Sequence of chain 1.B:
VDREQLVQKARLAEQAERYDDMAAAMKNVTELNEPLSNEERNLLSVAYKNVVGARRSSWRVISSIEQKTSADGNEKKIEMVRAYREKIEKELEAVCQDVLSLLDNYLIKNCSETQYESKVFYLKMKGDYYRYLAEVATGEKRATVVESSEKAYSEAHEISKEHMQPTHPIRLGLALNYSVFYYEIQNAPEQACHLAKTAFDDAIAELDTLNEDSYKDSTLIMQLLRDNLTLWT

Sequence of chain 1.D:
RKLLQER

Binding-site contacts:
Ligand atom C23 contacts residue ASP220 of chain 1.B at 3.5 Å.
Ligand atom C03 contacts residue PHE124 of chain 1.B at 3.9 Å (hydrophobic).
Ligand atom O31 contacts residue ASN45 of chain 1.B at 3.6 Å (h-bond).
Ligand atom C20 contacts residue LYS127 of chain 1.B at 3.8 Å.
Ligand atom C13 contacts residue LEU5 of chain 1.D at 3.7 Å (hydrophobic).
Ligand atom C06 contacts residue PRO172 of chain 1.B at 3.9 Å (hydrophobic).
Ligand atom C19 contacts residue LYS127 of chain 1.B at 3.8 Å.
Ligand atom C13 contacts residue GLN6 of chain 1.D at 4.2 Å.
Ligand atom C05 contacts residue PRO172 of chain 1.B at 3.5 Å (hydrophobic).
Ligand atom C20 contacts residue MET128 of chain 1.B at 3.6 Å (hydrophobic).
Ligand atom C18 contacts residue GLU7 of chain 1.D at 4.1 Å.
Ligand atom C12 contacts residue GLU7 of chain 1.D at 3.6 Å.
Ligand atom C20 contacts residue ASP131 of chain 1.B at 4.1 Å.
Ligand atom C08 contacts residue ASN45 of chain 1.B at 4.0 Å.
Ligand atom C21 contacts residue ASN45 of chain 1.B at 4.0 Å.
Ligand atom C17 contacts residue LEU223 of chain 1.B at 4.1 Å (hydrophobic).
Ligand atom C18 contacts residue VAL49 of chain 1.B at 3.6 Å (hydrophobic).
Ligand atom C24 contacts residue ASP220 of chain 1.B at 3.6 Å.
Ligand atom C20 contacts residue SER48 of chain 1.B at 4.1 Å.
Ligand atom O28 contacts residue LYS127 of chain 1.B at 2.9 Å (salt-bridge).
Ligand atom C21 contacts residue PHE124 of chain 1.B at 4.2 Å (hydrophobic).
Ligand atom C13 contacts residue GLU7 of chain 1.D at 4.2 Å.
Ligand atom C16 contacts residue LEU223 of chain 1.B at 4.0 Å (hydrophobic).
Ligand atom O29 contacts residue ASP220 of chain 1.B at 3.0 Å (salt-bridge).
Ligand atom C01 contacts residue PRO172 of chain 1.B at 4.1 Å (hydrophobic).
Ligand atom C11 contacts residue PHE124 of chain 1.B at 4.2 Å (hydrophobic).
Ligand atom C12 contacts residue LEU5 of chain 1.D at 3.8 Å (hydrophobic).
Ligand atom C19 contacts residue PHE124 of chain 1.B at 3.5 Å (hydrophobic).
Ligand atom C07 contacts residue ASP220 of chain 1.B at 3.9 Å.
Ligand atom O34 contacts residue ASP220 of chain 1.B at 3.5 Å (salt-bridge).
Ligand atom C02 contacts residue LYS127 of chain 1.B at 3.7 Å.
Ligand atom C16 contacts residue ASP220 of chain 1.B at 4.2 Å.
Ligand atom C23 contacts residue ASN45 of chain 1.B at 4.3 Å.
Ligand atom C05 contacts residue ILE173 of chain 1.B at 3.8 Å (hydrophobic).
Ligand atom O30 contacts residue ASN45 of chain 1.B at 4.2 Å.
Ligand atom C01 contacts residue LYS127 of chain 1.B at 3.2 Å.
Ligand atom C22 contacts residue ASN45 of chain 1.B at 3.3 Å.
Ligand atom O35 contacts residue ASP220 of chain 1.B at 2.3 Å (salt-bridge).
Ligand atom C01 contacts residue ILE173 of chain 1.B at 4.1 Å (hydrophobic).
Ligand atom O30 contacts residue ASP220 of chain 1.B at 3.9 Å.

The small molecule below binds the protein below.
Small molecule (SMILES): COC[C@H]1CC[C@H]2[C@@H](C)[C@@H](O)[C@H](O[C@H]3O[C@H](CO)[C@@H](O)[C@H](O)[C@H]3O)[C@H]3[C@H](C(C)C)CC[C@]3(C)C[C@H]12